Sequence of chain 1.P:
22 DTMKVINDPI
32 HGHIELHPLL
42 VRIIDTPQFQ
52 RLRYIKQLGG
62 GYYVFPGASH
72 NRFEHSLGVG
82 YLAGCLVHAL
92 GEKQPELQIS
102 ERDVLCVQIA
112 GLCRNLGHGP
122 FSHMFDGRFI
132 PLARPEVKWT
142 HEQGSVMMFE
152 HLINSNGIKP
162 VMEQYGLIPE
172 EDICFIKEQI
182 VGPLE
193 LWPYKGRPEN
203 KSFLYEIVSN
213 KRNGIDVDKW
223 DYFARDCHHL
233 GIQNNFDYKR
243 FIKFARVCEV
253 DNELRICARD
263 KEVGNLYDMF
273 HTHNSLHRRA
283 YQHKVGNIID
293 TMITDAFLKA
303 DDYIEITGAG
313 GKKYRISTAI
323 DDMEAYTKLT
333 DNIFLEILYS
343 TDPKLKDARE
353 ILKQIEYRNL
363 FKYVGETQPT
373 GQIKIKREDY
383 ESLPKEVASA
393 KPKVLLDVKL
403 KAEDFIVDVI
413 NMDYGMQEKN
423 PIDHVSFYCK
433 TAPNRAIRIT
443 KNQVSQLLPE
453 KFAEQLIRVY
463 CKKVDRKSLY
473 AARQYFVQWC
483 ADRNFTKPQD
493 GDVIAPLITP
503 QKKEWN

Sequence of chain 1.O:
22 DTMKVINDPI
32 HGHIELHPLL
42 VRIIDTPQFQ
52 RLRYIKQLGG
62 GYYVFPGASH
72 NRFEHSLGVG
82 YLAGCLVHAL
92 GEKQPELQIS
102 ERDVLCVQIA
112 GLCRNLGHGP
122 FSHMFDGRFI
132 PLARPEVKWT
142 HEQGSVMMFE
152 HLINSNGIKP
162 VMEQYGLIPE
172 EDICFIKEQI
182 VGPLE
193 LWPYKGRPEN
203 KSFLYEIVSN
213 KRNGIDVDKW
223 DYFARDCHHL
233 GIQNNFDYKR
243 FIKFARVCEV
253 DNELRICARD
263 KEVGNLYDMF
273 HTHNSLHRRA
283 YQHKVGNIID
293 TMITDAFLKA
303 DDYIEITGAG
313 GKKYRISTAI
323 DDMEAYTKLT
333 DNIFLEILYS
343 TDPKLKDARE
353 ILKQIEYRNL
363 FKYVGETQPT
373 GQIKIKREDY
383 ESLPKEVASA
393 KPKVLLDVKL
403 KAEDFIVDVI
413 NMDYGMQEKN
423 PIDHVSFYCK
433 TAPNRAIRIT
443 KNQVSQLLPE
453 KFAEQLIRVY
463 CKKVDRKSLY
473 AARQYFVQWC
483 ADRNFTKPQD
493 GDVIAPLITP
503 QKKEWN

Binding-site contacts:
Ligand atom C1' contacts residue PHE66 of chain 1.M at 3.3 Å (hydrophobic).
Ligand atom O4' contacts residue ASN28 of chain 1.P at 3.3 Å.
Ligand atom O6 contacts residue ASN267 of chain 1.O at 2.9 Å (h-bond).
Ligand atom N2 contacts residue ILE234 of chain 1.M at 2.9 Å.
Ligand atom O3' contacts residue VAL65 of chain 1.M at 2.8 Å (h-bond).
Ligand atom O1A contacts residue HIS285 of chain 1.M at 3.5 Å (h-bond).
Ligand atom C4 contacts residue ARG242 of chain 1.O at 3.2 Å.
Ligand atom O2A contacts residue LYS263 of chain 1.O at 2.8 Å (salt-bridge).
Ligand atom PB contacts residue DGT1 of chain 1.VA at 3.3 Å.
Ligand atom C3' contacts residue DGT1 of chain 1.VA at 3.3 Å.
Ligand atom O1B contacts residue DGT1 of chain 1.VA at 2.8 Å (h-bond).
Ligand atom O3' contacts residue ASN28 of chain 1.P at 3.3 Å (h-bond).
Ligand atom N3 contacts residue ASN28 of chain 1.P at 3.3 Å (h-bond).
Ligand atom C5' contacts residue VAL26 of chain 1.P at 3.5 Å (hydrophobic).
Ligand atom O6 contacts residue ARG281 of chain 1.M at 3.2 Å.
Ligand atom O5' contacts residue DGT1 of chain 1.VA at 2.7 Å (h-bond).
Ligand atom C2 contacts residue ILE234 of chain 1.M at 3.3 Å (hydrophobic).
Ligand atom N9 contacts residue PHE66 of chain 1.M at 3.5 Å.
Ligand atom O1G contacts residue DGT1 of chain 1.VA at 3.3 Å (h-bond).
Ligand atom O3A contacts residue HIS285 of chain 1.M at 3.4 Å (h-bond).
Ligand atom O2G contacts residue ARG261 of chain 1.O at 3.1 Å (salt-bridge).
Ligand atom O2B contacts residue DGT1 of chain 1.VA at 3.0 Å (h-bond).
Ligand atom O2G contacts residue LYS432 of chain 1.O at 3.4 Å (salt-bridge).
Ligand atom O4' contacts residue ARG242 of chain 1.O at 3.0 Å (salt-bridge).
Ligand atom O1A contacts residue ARG242 of chain 1.O at 3.4 Å (salt-bridge).
Ligand atom O3B contacts residue LYS286 of chain 1.M at 2.9 Å (salt-bridge).
Ligand atom N3 contacts residue ARG242 of chain 1.O at 3.4 Å (salt-bridge).
Ligand atom C5 contacts residue ARG242 of chain 1.O at 3.4 Å.
Ligand atom O3G contacts residue ARG261 of chain 1.O at 2.8 Å (salt-bridge).
Ligand atom O1B contacts residue LYS286 of chain 1.M at 2.8 Å (salt-bridge).
Ligand atom PA contacts residue LYS263 of chain 1.O at 3.3 Å.
Ligand atom C5' contacts residue DGT1 of chain 1.VA at 3.5 Å.
Ligand atom O1B contacts residue VAL287 of chain 1.M at 3.5 Å.
Ligand atom N9 contacts residue ARG242 of chain 1.O at 3.5 Å (salt-bridge).
Ligand atom O1A contacts residue LYS263 of chain 1.O at 3.0 Å (salt-bridge).
Ligand atom O3G contacts residue LYS286 of chain 1.M at 3.4 Å (salt-bridge).
Ligand atom N2 contacts residue ASN28 of chain 1.P at 3.2 Å (h-bond).
Ligand atom PB contacts residue LYS286 of chain 1.M at 3.3 Å.
Ligand atom C8 contacts residue ARG242 of chain 1.O at 3.5 Å.
Ligand atom N7 contacts residue ARG242 of chain 1.O at 3.2 Å (salt-bridge).

A small-molecule ligand and the protein it binds are described below.
Small molecule (SMILES): Nc1nc2c(ncn2[C@H]2C[C@H](O)[C@@H](CO[P](=O)(O)O[P](=O)(O)OP(=O)(O)O)O2)c(=O)[nH]1

Sequence of chain 1.M:
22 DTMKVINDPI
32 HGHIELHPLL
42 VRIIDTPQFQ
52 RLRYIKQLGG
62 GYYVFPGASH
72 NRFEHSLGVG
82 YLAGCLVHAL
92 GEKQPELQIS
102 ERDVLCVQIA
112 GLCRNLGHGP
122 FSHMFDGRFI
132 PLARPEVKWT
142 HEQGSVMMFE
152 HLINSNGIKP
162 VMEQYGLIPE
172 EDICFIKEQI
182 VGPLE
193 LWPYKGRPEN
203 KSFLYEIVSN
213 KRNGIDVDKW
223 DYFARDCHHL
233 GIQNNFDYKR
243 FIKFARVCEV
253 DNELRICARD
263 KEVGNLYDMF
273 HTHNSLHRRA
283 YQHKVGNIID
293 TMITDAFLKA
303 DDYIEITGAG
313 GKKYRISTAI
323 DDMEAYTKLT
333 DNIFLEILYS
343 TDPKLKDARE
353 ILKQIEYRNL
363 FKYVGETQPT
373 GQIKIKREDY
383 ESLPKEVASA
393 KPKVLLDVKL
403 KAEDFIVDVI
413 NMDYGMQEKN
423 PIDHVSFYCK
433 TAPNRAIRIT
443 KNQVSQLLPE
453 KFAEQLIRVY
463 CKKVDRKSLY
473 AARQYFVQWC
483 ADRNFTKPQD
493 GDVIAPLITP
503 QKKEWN